Sequence of chain 2.A:
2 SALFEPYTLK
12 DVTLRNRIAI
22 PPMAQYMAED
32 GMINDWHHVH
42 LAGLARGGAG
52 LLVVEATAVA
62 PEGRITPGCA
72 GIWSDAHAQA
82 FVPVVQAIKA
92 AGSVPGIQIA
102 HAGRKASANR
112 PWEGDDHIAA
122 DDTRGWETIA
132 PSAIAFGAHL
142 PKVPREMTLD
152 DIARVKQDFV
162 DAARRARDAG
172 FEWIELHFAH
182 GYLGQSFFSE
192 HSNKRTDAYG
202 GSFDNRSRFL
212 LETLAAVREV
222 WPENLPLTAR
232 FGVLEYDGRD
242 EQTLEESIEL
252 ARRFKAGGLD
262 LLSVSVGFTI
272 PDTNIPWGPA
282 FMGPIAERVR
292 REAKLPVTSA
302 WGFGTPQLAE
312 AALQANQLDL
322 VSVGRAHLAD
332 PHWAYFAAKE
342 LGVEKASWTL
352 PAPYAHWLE

The small molecule below binds the protein below.
Small molecule (SMILES): O=c1ccc2ccccc2o1

Binding-site contacts:
Ligand atom C1 contacts residue ALA92 of chain 1.A at 3.8 Å (hydrophobic).
Ligand atom C7 contacts residue ALA91 of chain 1.A at 4.1 Å (hydrophobic).
Ligand atom C9 contacts residue TRP37 of chain 2.A at 3.7 Å (hydrophobic).
Ligand atom C5 contacts residue TRP37 of chain 2.A at 4.2 Å (hydrophobic).
Ligand atom O1 contacts residue PRO352 of chain 1.A at 3.2 Å.
Ligand atom O1 contacts residue ALA91 of chain 1.A at 4.0 Å.
Ligand atom O2 contacts residue TRP37 of chain 2.A at 3.8 Å.
Ligand atom C8 contacts residue ARG47 of chain 1.A at 3.6 Å.
Ligand atom C7 contacts residue ARG47 of chain 1.A at 3.7 Å.
Ligand atom C3 contacts residue MET28 of chain 2.A at 3.9 Å (hydrophobic).
Ligand atom O2 contacts residue ARG47 of chain 1.A at 4.1 Å.
Ligand atom C2 contacts residue ALA91 of chain 1.A at 4.0 Å (hydrophobic).
Ligand atom O2 contacts residue ALA92 of chain 1.A at 3.5 Å.
Ligand atom C7 contacts residue TRP37 of chain 2.A at 4.1 Å (hydrophobic).
Ligand atom O1 contacts residue ARG47 of chain 1.A at 4.5 Å.
Ligand atom C5 contacts residue MET28 of chain 2.A at 3.4 Å (hydrophobic).
Ligand atom C4 contacts residue MET28 of chain 2.A at 3.9 Å (hydrophobic).
Ligand atom C9 contacts residue ARG47 of chain 1.A at 4.4 Å.
Ligand atom C1 contacts residue TRP37 of chain 2.A at 4.1 Å (hydrophobic).
Ligand atom C1 contacts residue ALA91 of chain 1.A at 3.6 Å (hydrophobic).
Ligand atom C3 contacts residue TRP37 of chain 2.A at 4.4 Å (hydrophobic).
Ligand atom C4 contacts residue TRP37 of chain 2.A at 3.9 Å (hydrophobic).
Ligand atom C2 contacts residue PRO352 of chain 1.A at 3.9 Å (hydrophobic).
Ligand atom C9 contacts residue ALA91 of chain 1.A at 3.7 Å (hydrophobic).
Ligand atom C1 contacts residue PRO352 of chain 1.A at 3.8 Å (hydrophobic).
Ligand atom O1 contacts residue ALA92 of chain 1.A at 3.5 Å.
Ligand atom C2 contacts residue TRP37 of chain 2.A at 4.4 Å (hydrophobic).
Ligand atom C6 contacts residue MET28 of chain 2.A at 4.2 Å (hydrophobic).
Ligand atom C3 contacts residue ALA91 of chain 1.A at 4.3 Å (hydrophobic).
Ligand atom C9 contacts residue ALA92 of chain 1.A at 4.4 Å (hydrophobic).
Ligand atom C8 contacts residue ALA91 of chain 1.A at 4.0 Å (hydrophobic).
Ligand atom C8 contacts residue TRP37 of chain 2.A at 3.8 Å (hydrophobic).
Ligand atom O2 contacts residue ALA91 of chain 1.A at 3.5 Å (h-bond).
Ligand atom C6 contacts residue TRP37 of chain 2.A at 4.3 Å (hydrophobic).
Ligand atom C4 contacts residue ALA91 of chain 1.A at 4.1 Å (hydrophobic).

Sequence of chain 1.A:
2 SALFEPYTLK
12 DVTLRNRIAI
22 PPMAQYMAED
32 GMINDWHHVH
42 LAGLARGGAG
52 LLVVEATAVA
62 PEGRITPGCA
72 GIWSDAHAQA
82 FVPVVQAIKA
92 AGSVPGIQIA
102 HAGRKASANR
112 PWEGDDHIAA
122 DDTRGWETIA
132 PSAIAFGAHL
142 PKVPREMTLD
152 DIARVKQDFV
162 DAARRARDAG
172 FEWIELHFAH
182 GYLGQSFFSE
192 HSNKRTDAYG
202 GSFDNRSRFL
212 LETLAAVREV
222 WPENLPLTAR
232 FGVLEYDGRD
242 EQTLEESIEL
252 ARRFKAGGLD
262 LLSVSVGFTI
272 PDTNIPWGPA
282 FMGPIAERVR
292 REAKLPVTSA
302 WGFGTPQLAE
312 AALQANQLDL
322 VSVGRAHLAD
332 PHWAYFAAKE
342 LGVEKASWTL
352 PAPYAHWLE